Sequence of chain 1.C:
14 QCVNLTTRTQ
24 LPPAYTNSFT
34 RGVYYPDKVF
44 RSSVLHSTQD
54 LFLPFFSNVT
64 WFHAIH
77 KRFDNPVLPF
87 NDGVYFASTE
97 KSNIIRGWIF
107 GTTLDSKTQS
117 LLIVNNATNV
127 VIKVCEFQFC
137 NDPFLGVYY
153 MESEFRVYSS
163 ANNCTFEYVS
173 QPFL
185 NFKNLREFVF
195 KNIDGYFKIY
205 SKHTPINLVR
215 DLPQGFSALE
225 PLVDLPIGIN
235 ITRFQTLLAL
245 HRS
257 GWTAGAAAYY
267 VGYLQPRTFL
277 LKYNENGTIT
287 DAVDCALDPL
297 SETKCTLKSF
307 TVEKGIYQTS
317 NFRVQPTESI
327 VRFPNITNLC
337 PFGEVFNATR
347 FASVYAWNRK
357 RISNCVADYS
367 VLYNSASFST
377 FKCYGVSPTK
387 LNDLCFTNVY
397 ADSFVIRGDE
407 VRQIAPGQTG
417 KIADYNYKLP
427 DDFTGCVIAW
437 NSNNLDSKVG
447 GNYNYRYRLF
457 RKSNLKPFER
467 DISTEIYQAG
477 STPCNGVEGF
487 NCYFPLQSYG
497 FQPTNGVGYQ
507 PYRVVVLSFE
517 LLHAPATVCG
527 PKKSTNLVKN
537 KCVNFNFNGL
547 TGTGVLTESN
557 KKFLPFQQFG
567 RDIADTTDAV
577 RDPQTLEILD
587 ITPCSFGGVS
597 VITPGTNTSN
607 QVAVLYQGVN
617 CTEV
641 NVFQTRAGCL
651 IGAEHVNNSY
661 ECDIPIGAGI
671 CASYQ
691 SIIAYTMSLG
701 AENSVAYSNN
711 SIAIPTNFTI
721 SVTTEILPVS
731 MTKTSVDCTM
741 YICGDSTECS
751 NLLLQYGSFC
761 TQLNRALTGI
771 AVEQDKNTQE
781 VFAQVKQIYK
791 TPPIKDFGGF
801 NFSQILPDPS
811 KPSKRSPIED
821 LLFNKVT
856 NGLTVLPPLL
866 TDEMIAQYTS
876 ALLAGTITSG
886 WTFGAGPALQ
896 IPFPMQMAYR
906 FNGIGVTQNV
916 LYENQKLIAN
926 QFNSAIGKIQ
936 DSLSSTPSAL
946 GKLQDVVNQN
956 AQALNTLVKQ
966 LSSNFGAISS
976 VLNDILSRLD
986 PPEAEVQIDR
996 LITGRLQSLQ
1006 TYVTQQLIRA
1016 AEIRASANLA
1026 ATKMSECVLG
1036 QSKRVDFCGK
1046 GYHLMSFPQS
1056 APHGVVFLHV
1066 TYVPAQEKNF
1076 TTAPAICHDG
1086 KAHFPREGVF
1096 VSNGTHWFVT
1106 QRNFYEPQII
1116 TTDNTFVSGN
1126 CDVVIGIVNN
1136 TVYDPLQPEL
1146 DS

Sequence of chain 1.A:
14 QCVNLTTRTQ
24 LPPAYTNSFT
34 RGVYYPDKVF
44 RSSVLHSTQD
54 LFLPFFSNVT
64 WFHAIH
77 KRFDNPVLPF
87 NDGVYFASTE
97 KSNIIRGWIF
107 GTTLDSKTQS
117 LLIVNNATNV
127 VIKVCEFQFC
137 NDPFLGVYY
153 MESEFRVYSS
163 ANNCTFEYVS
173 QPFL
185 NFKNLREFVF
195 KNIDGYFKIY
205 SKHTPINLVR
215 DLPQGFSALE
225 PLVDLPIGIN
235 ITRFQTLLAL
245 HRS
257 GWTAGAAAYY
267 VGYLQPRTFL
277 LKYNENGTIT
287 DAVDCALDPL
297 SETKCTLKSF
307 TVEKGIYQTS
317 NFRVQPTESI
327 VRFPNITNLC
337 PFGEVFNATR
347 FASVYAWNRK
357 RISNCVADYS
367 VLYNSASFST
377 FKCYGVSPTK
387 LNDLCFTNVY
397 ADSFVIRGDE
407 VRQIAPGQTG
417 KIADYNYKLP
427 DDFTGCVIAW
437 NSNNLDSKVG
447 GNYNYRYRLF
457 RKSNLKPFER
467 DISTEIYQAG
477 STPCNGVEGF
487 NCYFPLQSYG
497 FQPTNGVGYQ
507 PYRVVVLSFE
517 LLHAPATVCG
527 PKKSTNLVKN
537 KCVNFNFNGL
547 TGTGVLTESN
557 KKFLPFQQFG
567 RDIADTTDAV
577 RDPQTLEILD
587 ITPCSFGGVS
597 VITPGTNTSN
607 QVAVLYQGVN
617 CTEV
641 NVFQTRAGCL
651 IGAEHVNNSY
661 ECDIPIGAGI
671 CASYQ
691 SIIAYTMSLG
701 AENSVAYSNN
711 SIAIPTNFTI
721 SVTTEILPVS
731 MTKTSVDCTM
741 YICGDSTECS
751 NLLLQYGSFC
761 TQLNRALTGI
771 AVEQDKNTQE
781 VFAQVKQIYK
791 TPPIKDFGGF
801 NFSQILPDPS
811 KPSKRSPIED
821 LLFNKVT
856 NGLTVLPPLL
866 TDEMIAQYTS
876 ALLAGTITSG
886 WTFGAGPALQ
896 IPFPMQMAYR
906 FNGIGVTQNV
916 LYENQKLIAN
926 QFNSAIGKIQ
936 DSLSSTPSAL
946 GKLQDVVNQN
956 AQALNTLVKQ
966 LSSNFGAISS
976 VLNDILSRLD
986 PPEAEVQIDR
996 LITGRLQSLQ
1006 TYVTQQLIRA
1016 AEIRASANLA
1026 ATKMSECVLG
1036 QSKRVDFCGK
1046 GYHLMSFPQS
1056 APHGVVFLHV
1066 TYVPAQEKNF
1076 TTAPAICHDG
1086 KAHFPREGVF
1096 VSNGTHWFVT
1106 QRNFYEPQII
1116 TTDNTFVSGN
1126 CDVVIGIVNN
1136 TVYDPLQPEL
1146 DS

Binding-site contacts:
Ligand atom C4 contacts residue ASN709 of chain 1.C at 4.2 Å.
Ligand atom C8 contacts residue ASN709 of chain 1.C at 4.1 Å.
Ligand atom O6 contacts residue ASP796 of chain 1.A at 4.5 Å.
Ligand atom O7 contacts residue ASN709 of chain 1.C at 3.2 Å (h-bond).
Ligand atom C7 contacts residue GLY1131 of chain 1.C at 4.5 Å.
Ligand atom C1 contacts residue ASN709 of chain 1.C at 1.4 Å.
Ligand atom C8 contacts residue ASN710 of chain 1.C at 4.4 Å.
Ligand atom C2 contacts residue ASN709 of chain 1.C at 2.4 Å.
Ligand atom O5 contacts residue ASP796 of chain 1.A at 3.7 Å.
Ligand atom N2 contacts residue ASN709 of chain 1.C at 2.8 Å (h-bond).
Ligand atom C7 contacts residue ASN709 of chain 1.C at 3.2 Å.
Ligand atom C1 contacts residue ASP796 of chain 1.A at 4.2 Å.
Ligand atom C5 contacts residue ASN709 of chain 1.C at 3.7 Å.
Ligand atom C3 contacts residue ASN709 of chain 1.C at 3.8 Å.
Ligand atom O5 contacts residue ASN709 of chain 1.C at 2.4 Å (h-bond).
Ligand atom C8 contacts residue GLY1131 of chain 1.C at 3.7 Å.

The protein below binds the small molecule below.
Small molecule (SMILES): CC(=O)N[C@@H]1[C@@H](O)[C@H](O)[C@@H](CO)O[C@H]1O